Binding-site contacts:
Ligand atom C13 contacts residue LYS70 of chain 2.A at 4.0 Å.
Ligand atom C2 contacts residue ASN53 of chain 2.A at 3.6 Å.
Ligand atom C12 contacts residue EDO1 of chain 2.D at 3.7 Å.
Ligand atom N1 contacts residue ASN53 of chain 2.A at 3.2 Å (h-bond).
Ligand atom C11 contacts residue MET66 of chain 2.A at 4.0 Å (hydrophobic).
Ligand atom O14 contacts residue ASN57 of chain 2.A at 3.3 Å (h-bond).
Ligand atom N9 contacts residue ASN57 of chain 2.A at 2.7 Å (h-bond).
Ligand atom C11 contacts residue LYS70 of chain 2.A at 3.5 Å.
Ligand atom C5 contacts residue ASN53 of chain 2.A at 3.9 Å.
Ligand atom C11 contacts residue LEU56 of chain 2.A at 3.9 Å (hydrophobic).
Ligand atom C7 contacts residue THR107 of chain 2.A at 4.0 Å.
Ligand atom C6 contacts residue LYS70 of chain 2.A at 3.6 Å.
Ligand atom C18 contacts residue ASN74 of chain 2.A at 3.8 Å.
Ligand atom C13 contacts residue THR107 of chain 2.A at 4.0 Å.
Ligand atom C3 contacts residue THR107 of chain 2.A at 3.8 Å.
Ligand atom C16 contacts residue EDO1 of chain 2.D at 3.9 Å.
Ligand atom C6 contacts residue TYR130 of chain 2.A at 3.9 Å (hydrophobic).
Ligand atom C10 contacts residue LEU56 of chain 2.A at 3.8 Å (hydrophobic).
Ligand atom C3 contacts residue ALA105 of chain 2.A at 4.0 Å (hydrophobic).
Ligand atom C6 contacts residue ILE73 of chain 2.A at 3.8 Å (hydrophobic).
Ligand atom C17 contacts residue LYS70 of chain 2.A at 3.9 Å.
Ligand atom C4 contacts residue THR107 of chain 2.A at 3.9 Å.
Ligand atom C3 contacts residue TYR130 of chain 2.A at 3.2 Å (hydrophobic).
Ligand atom O14 contacts residue ASN53 of chain 2.A at 3.7 Å.
Ligand atom C18 contacts residue GLN179 of chain 6.A at 4.0 Å.
Ligand atom C10 contacts residue ASN57 of chain 2.A at 3.2 Å.
Ligand atom C2 contacts residue TYR130 of chain 2.A at 3.8 Å (hydrophobic).
Ligand atom C8 contacts residue ASN57 of chain 2.A at 3.8 Å.
Ligand atom C16 contacts residue LYS70 of chain 2.A at 3.5 Å.
Ligand atom C16 contacts residue ASN74 of chain 2.A at 3.2 Å.
Ligand atom C15 contacts residue LEU56 of chain 2.A at 3.9 Å (hydrophobic).
Ligand atom C5 contacts residue ASN57 of chain 2.A at 3.4 Å.
Ligand atom C3 contacts residue ASN53 of chain 2.A at 3.9 Å.
Ligand atom C12 contacts residue ILE73 of chain 2.A at 3.7 Å (hydrophobic).
Ligand atom C8 contacts residue ASN53 of chain 2.A at 3.5 Å.
Ligand atom C18 contacts residue LYS70 of chain 2.A at 3.7 Å.
Ligand atom C4 contacts residue ASN53 of chain 2.A at 3.2 Å.
Ligand atom C17 contacts residue GLN179 of chain 6.A at 3.9 Å.
Ligand atom N9 contacts residue ASN53 of chain 2.A at 3.8 Å.
Ligand atom N1 contacts residue TYR130 of chain 2.A at 3.4 Å (h-bond).

Sequence of chain 2.A:
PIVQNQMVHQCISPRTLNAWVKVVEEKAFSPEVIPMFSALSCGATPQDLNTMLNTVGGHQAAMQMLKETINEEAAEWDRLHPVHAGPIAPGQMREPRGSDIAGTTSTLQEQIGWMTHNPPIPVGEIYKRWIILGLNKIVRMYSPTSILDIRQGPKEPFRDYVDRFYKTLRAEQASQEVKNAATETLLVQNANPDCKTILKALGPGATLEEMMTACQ

The protein below binds the small molecule below.
Small molecule (SMILES): O=C1CN(Cc2ccccc2)c2ccccc2N1

Sequence of chain 6.A:
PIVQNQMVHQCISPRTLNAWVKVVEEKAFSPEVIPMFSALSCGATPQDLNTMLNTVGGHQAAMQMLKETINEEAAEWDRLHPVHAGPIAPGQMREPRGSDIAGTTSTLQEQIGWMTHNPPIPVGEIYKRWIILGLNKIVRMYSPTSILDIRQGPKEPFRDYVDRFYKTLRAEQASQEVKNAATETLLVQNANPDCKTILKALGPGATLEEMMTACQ